Sequence of chain 2.A:
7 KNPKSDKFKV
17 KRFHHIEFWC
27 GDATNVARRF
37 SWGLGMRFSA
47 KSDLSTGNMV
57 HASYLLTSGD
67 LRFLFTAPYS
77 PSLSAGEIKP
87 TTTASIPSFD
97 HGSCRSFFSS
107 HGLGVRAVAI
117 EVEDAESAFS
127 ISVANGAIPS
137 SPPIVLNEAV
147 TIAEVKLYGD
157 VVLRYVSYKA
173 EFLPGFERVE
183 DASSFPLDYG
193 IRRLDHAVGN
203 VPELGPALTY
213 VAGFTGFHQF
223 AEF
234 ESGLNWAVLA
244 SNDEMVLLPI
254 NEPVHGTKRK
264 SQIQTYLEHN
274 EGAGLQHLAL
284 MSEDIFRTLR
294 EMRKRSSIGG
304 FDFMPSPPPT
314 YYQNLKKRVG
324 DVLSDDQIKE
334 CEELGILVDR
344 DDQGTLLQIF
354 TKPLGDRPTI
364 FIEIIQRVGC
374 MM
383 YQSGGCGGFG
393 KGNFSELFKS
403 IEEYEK

Binding-site contacts:
Ligand atom C5 contacts residue CO1 of chain 2.B at 3.6 Å.
Ligand atom C22 contacts residue ASN395 of chain 2.A at 3.8 Å.
Ligand atom C6 contacts residue CO1 of chain 2.B at 3.2 Å.
Ligand atom O11 contacts residue CO1 of chain 2.B at 2.0 Å.
Ligand atom O11 contacts residue PHE391 of chain 2.A at 3.6 Å.
Ligand atom C27 contacts residue GLN265 of chain 2.A at 3.6 Å.
Ligand atom C17 contacts residue PHE364 of chain 2.A at 3.7 Å (hydrophobic).
Ligand atom C3 contacts residue ASN254 of chain 2.A at 3.3 Å.
Ligand atom C1 contacts residue PRO252 of chain 2.A at 3.6 Å (hydrophobic).
Ligand atom N18 contacts residue PHE396 of chain 2.A at 3.7 Å.
Ligand atom O11 contacts residue HIS280 of chain 2.A at 3.0 Å (h-bond).
Ligand atom C17 contacts residue PHE353 of chain 2.A at 3.5 Å (hydrophobic).
Ligand atom C2 contacts residue TRP239 of chain 2.A at 3.4 Å (hydrophobic).
Ligand atom O11 contacts residue GLU366 of chain 2.A at 3.0 Å (salt-bridge).
Ligand atom O11 contacts residue PHE353 of chain 2.A at 3.7 Å.
Ligand atom C9 contacts residue PHE391 of chain 2.A at 3.7 Å (hydrophobic).
Ligand atom C14 contacts residue PHE396 of chain 2.A at 3.5 Å (hydrophobic).
Ligand atom C16 contacts residue PHE353 of chain 2.A at 3.1 Å (hydrophobic).
Ligand atom C6 contacts residue HIS280 of chain 2.A at 3.6 Å.
Ligand atom C17 contacts residue HIS280 of chain 2.A at 3.6 Å.
Ligand atom C3 contacts residue TRP239 of chain 2.A at 3.4 Å (hydrophobic).
Ligand atom C14 contacts residue PHE353 of chain 2.A at 3.4 Å (hydrophobic).
Ligand atom C9 contacts residue HIS280 of chain 2.A at 3.6 Å.
Ligand atom C28 contacts residue GLN265 of chain 2.A at 3.2 Å.
Ligand atom C21 contacts residue PHE353 of chain 2.A at 3.5 Å (hydrophobic).
Ligand atom C10 contacts residue PHE353 of chain 2.A at 3.4 Å (hydrophobic).
Ligand atom C15 contacts residue PHE353 of chain 2.A at 3.2 Å (hydrophobic).
Ligand atom C13 contacts residue PHE353 of chain 2.A at 3.7 Å (hydrophobic).
Ligand atom C12 contacts residue PHE353 of chain 2.A at 3.7 Å (hydrophobic).
Ligand atom O7 contacts residue CO1 of chain 2.B at 2.0 Å.
Ligand atom O25 contacts residue LEU399 of chain 2.A at 3.5 Å.
Ligand atom C12 contacts residue PHE391 of chain 2.A at 3.5 Å (hydrophobic).
Ligand atom C9 contacts residue CO1 of chain 2.B at 3.1 Å.
Ligand atom C13 contacts residue GLY392 of chain 2.A at 3.7 Å.
Ligand atom C13 contacts residue PHE396 of chain 2.A at 3.5 Å (hydrophobic).
Ligand atom C5 contacts residue HIS280 of chain 2.A at 3.5 Å.
Ligand atom O8 contacts residue PHE396 of chain 2.A at 3.5 Å.
Ligand atom O7 contacts residue HIS280 of chain 2.A at 3.1 Å (h-bond).
Ligand atom O7 contacts residue HIS198 of chain 2.A at 3.0 Å (h-bond).
Ligand atom N18 contacts residue PHE353 of chain 2.A at 3.7 Å.

A protein and the small-molecule ligand that binds it are described below.
Small molecule (SMILES): Cc1c(C(=O)C2=C(O)CCCC2=O)ccc2c1c(=O)n(Cc1cccc3ccccc13)c(=O)n2C